Binding-site contacts:
Ligand atom N1 contacts residue HIS265 of chain 1.A at 3.8 Å.
Ligand atom C7 contacts residue ASN319 of chain 1.A at 3.5 Å.
Ligand atom O5 contacts residue HIS242 of chain 1.A at 3.2 Å.
Ligand atom C2 contacts residue GLN245 of chain 1.A at 3.6 Å.
Ligand atom C3 contacts residue THR322 of chain 1.A at 3.7 Å.
Ligand atom C2 contacts residue HIS265 of chain 1.A at 4.1 Å.
Ligand atom N4 contacts residue HIS177 of chain 1.A at 2.7 Å (h-bond).
Ligand atom C3 contacts residue HIS177 of chain 1.A at 4.0 Å.
Ligand atom C6 contacts residue THR322 of chain 1.A at 3.6 Å.
Ligand atom C6 contacts residue ASN319 of chain 1.A at 3.8 Å.
Ligand atom N4 contacts residue HIS242 of chain 1.A at 4.2 Å.
Ligand atom C5 contacts residue GLN245 of chain 1.A at 3.9 Å.
Ligand atom C7 contacts residue TYR144 of chain 1.A at 3.2 Å (hydrophobic).
Ligand atom O2 contacts residue THR322 of chain 1.A at 2.8 Å (h-bond).
Ligand atom O9 contacts residue ILE104 of chain 1.A at 4.1 Å.
Ligand atom O9 contacts residue ASN319 of chain 1.A at 3.8 Å.
Ligand atom C2 contacts residue THR322 of chain 1.A at 3.5 Å.
Ligand atom O5 contacts residue PHE214 of chain 1.A at 3.1 Å.
Ligand atom O10 contacts residue ARG81 of chain 1.A at 2.9 Å (salt-bridge).
Ligand atom C8 contacts residue TYR144 of chain 1.A at 3.4 Å (hydrophobic).
Ligand atom C5 contacts residue HIS177 of chain 1.A at 3.5 Å.
Ligand atom O9 contacts residue PRO320 of chain 1.A at 4.1 Å.
Ligand atom C8 contacts residue ASN319 of chain 1.A at 3.7 Å.
Ligand atom O9 contacts residue TYR144 of chain 1.A at 2.7 Å (h-bond).
Ligand atom C8 contacts residue GLY321 of chain 1.A at 3.7 Å.
Ligand atom O5 contacts residue GLN245 of chain 1.A at 4.1 Å.
Ligand atom O2 contacts residue GLN245 of chain 1.A at 2.9 Å (h-bond).
Ligand atom C8 contacts residue ARG81 of chain 1.A at 3.6 Å.
Ligand atom O9 contacts residue ARG81 of chain 1.A at 3.0 Å (salt-bridge).
Ligand atom C5 contacts residue HIS242 of chain 1.A at 3.5 Å.
Ligand atom C3 contacts residue ASN319 of chain 1.A at 4.1 Å.
Ligand atom N1 contacts residue GLN245 of chain 1.A at 2.9 Å (h-bond).
Ligand atom O10 contacts residue ILE104 of chain 1.A at 4.0 Å.
Ligand atom C8 contacts residue ILE104 of chain 1.A at 4.2 Å (hydrophobic).
Ligand atom O9 contacts residue GLY321 of chain 1.A at 3.5 Å (h-bond).
Ligand atom N1 contacts residue HIS242 of chain 1.A at 4.0 Å.
Ligand atom O2 contacts residue HIS265 of chain 1.A at 4.1 Å.
Ligand atom C7 contacts residue HIS177 of chain 1.A at 3.9 Å.
Ligand atom O5 contacts residue HIS177 of chain 1.A at 3.5 Å (h-bond).
Ligand atom O10 contacts residue GLY321 of chain 1.A at 3.6 Å.

This protein binds this small molecule.
Small molecule (SMILES): O=C(O)CC[C@@H]1NC(=O)NC1=O

Sequence of chain 1.A:
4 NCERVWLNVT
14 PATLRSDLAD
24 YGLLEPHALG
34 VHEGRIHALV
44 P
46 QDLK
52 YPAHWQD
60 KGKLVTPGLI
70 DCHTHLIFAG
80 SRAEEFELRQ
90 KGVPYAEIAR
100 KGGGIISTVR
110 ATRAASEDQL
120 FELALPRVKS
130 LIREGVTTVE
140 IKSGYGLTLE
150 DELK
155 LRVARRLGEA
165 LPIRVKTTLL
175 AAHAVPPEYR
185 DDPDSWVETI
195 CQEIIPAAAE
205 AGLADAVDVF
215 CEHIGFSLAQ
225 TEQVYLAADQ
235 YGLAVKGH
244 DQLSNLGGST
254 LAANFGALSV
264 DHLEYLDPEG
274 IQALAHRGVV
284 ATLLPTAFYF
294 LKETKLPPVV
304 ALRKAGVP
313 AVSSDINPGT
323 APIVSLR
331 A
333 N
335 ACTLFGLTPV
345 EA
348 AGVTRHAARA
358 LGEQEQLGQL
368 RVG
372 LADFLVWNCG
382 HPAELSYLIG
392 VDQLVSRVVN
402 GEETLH